The small molecule below binds the protein below.
Small molecule (SMILES): C[C@](O)(COc1ccc(C#N)cc1)C(=O)Nc1ccc(C#N)c(I)c1

Binding-site contacts:
Ligand atom C16 contacts residue MET225 of chain 1.A at 3.8 Å (hydrophobic).
Ligand atom C21 contacts residue MET75 of chain 1.A at 3.6 Å (hydrophobic).
Ligand atom N22 contacts residue TRP71 of chain 1.A at 3.7 Å.
Ligand atom N8 contacts residue MET79 of chain 1.A at 3.3 Å.
Ligand atom C12 contacts residue THR207 of chain 1.A at 3.9 Å.
Ligand atom N22 contacts residue ILE228 of chain 1.A at 3.6 Å.
Ligand atom C22 contacts residue VAL233 of chain 1.A at 3.8 Å (hydrophobic).
Ligand atom N8 contacts residue GLN41 of chain 1.A at 3.5 Å (h-bond).
Ligand atom O11 contacts residue ASN35 of chain 1.A at 2.7 Å (h-bond).
Ligand atom C21 contacts residue MET72 of chain 1.A at 3.7 Å (hydrophobic).
Ligand atom O10 contacts residue MET72 of chain 1.A at 3.7 Å.
Ligand atom C8 contacts residue PHE94 of chain 1.A at 3.6 Å (hydrophobic).
Ligand atom C20 contacts residue TRP71 of chain 1.A at 3.3 Å (hydrophobic).
Ligand atom C11 contacts residue ASN35 of chain 1.A at 3.6 Å.
Ligand atom C17 contacts residue MET72 of chain 1.A at 3.7 Å (hydrophobic).
Ligand atom C4 contacts residue PHE94 of chain 1.A at 3.9 Å (hydrophobic).
Ligand atom C13 contacts residue MET225 of chain 1.A at 3.9 Å (hydrophobic).
Ligand atom C21 contacts residue TRP71 of chain 1.A at 3.8 Å (hydrophobic).
Ligand atom C1 contacts residue GLY38 of chain 1.A at 3.6 Å.
Ligand atom C13 contacts residue THR207 of chain 1.A at 3.5 Å.
Ligand atom N8 contacts residue ARG82 of chain 1.A at 3.1 Å (salt-bridge).
Ligand atom I7 contacts residue VAL76 of chain 1.A at 3.9 Å.
Ligand atom C2 contacts residue LEU37 of chain 1.A at 3.7 Å (hydrophobic).
Ligand atom N22 contacts residue VAL233 of chain 1.A at 3.5 Å.
Ligand atom C8 contacts residue GLN41 of chain 1.A at 3.8 Å.
Ligand atom N22 contacts residue GLN68 of chain 1.A at 3.5 Å (h-bond).
Ligand atom C19 contacts residue TRP71 of chain 1.A at 3.6 Å (hydrophobic).
Ligand atom C17 contacts residue THR207 of chain 1.A at 3.4 Å.
Ligand atom C1 contacts residue LEU34 of chain 1.A at 3.4 Å (hydrophobic).
Ligand atom O11 contacts residue LEU34 of chain 1.A at 3.2 Å.
Ligand atom C22 contacts residue TRP71 of chain 1.A at 3.5 Å (hydrophobic).
Ligand atom C16 contacts residue MET72 of chain 1.A at 3.6 Å (hydrophobic).
Ligand atom N8 contacts residue MET75 of chain 1.A at 3.5 Å (h-bond).
Ligand atom N9 contacts residue LEU34 of chain 1.A at 3.4 Å (h-bond).
Ligand atom N22 contacts residue HIS204 of chain 1.A at 3.6 Å.
Ligand atom O14 contacts residue MET225 of chain 1.A at 3.3 Å.
Ligand atom C2 contacts residue MET75 of chain 1.A at 3.9 Å (hydrophobic).
Ligand atom C12 contacts residue ASN35 of chain 1.A at 3.7 Å.
Ligand atom C22 contacts residue HIS204 of chain 1.A at 3.8 Å.
Ligand atom C3 contacts residue PHE94 of chain 1.A at 3.6 Å (hydrophobic).

Sequence of chain 1.A:
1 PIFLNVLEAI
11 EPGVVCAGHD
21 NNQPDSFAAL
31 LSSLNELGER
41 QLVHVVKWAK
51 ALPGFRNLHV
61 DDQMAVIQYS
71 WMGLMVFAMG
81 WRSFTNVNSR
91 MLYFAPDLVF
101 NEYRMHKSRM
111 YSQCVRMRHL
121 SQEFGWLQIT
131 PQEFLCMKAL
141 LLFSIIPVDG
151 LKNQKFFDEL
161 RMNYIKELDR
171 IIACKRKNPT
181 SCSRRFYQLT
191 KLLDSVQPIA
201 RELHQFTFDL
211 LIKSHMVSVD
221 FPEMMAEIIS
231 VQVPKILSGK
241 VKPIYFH